Sequence of chain 57.F:
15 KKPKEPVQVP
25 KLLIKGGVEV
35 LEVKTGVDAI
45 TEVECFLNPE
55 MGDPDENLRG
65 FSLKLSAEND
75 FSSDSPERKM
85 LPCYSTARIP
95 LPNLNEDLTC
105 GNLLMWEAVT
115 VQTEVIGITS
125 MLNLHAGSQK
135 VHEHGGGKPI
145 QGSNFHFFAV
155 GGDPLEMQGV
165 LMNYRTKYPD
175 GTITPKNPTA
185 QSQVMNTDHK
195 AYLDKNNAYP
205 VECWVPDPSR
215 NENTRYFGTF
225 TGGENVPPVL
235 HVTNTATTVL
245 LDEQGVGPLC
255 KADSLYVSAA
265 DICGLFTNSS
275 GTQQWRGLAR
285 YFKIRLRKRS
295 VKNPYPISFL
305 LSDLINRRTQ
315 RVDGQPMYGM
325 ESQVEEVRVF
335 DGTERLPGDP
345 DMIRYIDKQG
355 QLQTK

Sequence of chain 59.F:
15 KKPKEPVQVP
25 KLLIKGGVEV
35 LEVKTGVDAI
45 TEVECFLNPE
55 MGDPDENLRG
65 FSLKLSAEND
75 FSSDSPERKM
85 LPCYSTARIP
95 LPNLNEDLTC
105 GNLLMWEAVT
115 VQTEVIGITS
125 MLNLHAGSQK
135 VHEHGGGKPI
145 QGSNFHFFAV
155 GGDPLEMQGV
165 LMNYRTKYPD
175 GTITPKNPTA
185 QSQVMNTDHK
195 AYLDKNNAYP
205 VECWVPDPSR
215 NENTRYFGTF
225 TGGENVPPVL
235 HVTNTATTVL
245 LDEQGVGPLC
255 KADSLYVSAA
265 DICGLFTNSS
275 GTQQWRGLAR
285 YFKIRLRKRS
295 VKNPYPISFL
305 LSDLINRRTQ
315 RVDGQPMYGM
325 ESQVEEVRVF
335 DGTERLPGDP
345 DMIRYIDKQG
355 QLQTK

This protein binds this small molecule.
Small molecule (SMILES): CC(=O)N[C@H]1[C@H]([C@H](O)[C@H](O)CO)O[C@@](O[C@H](CO)[C@@H](O)[C@@H]2O[C@@H](C(=O)O)C[C@H](O)[C@H]2NC(C)=O)(C(=O)O)C[C@@H]1O

Sequence of chain 58.F:
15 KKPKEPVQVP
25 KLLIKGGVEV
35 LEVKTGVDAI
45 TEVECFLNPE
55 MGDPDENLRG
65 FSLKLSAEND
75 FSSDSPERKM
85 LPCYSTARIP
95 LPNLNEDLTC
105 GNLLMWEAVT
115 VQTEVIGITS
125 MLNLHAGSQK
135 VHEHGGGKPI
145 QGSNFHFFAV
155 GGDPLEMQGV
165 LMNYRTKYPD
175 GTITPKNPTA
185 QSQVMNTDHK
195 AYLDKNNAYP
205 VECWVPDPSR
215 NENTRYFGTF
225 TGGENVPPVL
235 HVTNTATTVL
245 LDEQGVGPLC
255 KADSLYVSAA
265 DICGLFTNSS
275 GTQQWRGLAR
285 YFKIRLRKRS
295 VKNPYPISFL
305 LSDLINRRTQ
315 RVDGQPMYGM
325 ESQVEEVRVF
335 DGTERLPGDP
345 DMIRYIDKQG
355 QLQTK

Binding-site contacts:
Ligand atom O1A contacts residue SER274 of chain 58.F at 3.8 Å.
Ligand atom C11 contacts residue PHE75 of chain 57.F at 3.5 Å (hydrophobic).
Ligand atom C11 contacts residue THR276 of chain 58.F at 3.2 Å.
Ligand atom O1A contacts residue THR276 of chain 58.F at 3.3 Å (h-bond).
Ligand atom C11 contacts residue HIS138 of chain 59.F at 3.1 Å.
Ligand atom C9 contacts residue LYS68 of chain 58.F at 3.6 Å.
Ligand atom N5 contacts residue ASN272 of chain 58.F at 3.2 Å (h-bond).
Ligand atom C11 contacts residue GLN278 of chain 58.F at 3.5 Å.
Ligand atom O1B contacts residue THR276 of chain 58.F at 2.4 Å (h-bond).
Ligand atom C8 contacts residue GLN278 of chain 58.F at 3.7 Å.
Ligand atom O8 contacts residue ASN272 of chain 58.F at 3.3 Å (h-bond).
Ligand atom O1B contacts residue LYS68 of chain 58.F at 3.0 Å (salt-bridge).
Ligand atom N5 contacts residue GLN278 of chain 58.F at 3.9 Å.
Ligand atom C9 contacts residue LEU67 of chain 58.F at 3.4 Å (hydrophobic).
Ligand atom C11 contacts residue PHE65 of chain 58.F at 4.0 Å (hydrophobic).
Ligand atom O1A contacts residue ASN272 of chain 58.F at 4.1 Å.
Ligand atom O10 contacts residue LEU62 of chain 58.F at 3.2 Å.
Ligand atom O7 contacts residue LEU62 of chain 58.F at 3.9 Å.
Ligand atom O1B contacts residue ASN272 of chain 58.F at 3.4 Å (h-bond).
Ligand atom C7 contacts residue GLN278 of chain 58.F at 3.9 Å.
Ligand atom C9 contacts residue GLN278 of chain 58.F at 3.3 Å.
Ligand atom O9 contacts residue GLN278 of chain 58.F at 4.1 Å.
Ligand atom C10 contacts residue LEU62 of chain 58.F at 3.6 Å (hydrophobic).
Ligand atom C11 contacts residue ASN272 of chain 58.F at 3.6 Å.
Ligand atom C6 contacts residue LYS68 of chain 58.F at 4.0 Å.
Ligand atom C1 contacts residue THR276 of chain 58.F at 3.1 Å.
Ligand atom O8 contacts residue GLN278 of chain 58.F at 3.5 Å (h-bond).
Ligand atom C10 contacts residue GLN278 of chain 58.F at 4.1 Å.
Ligand atom O9 contacts residue LYS68 of chain 58.F at 2.5 Å (salt-bridge).
Ligand atom C8 contacts residue LYS68 of chain 58.F at 3.5 Å.
Ligand atom O10 contacts residue PHE75 of chain 57.F at 3.9 Å.
Ligand atom C6 contacts residue ASN272 of chain 58.F at 3.6 Å.
Ligand atom C1 contacts residue ASN272 of chain 58.F at 3.9 Å.
Ligand atom C10 contacts residue ASN272 of chain 58.F at 3.9 Å.
Ligand atom O4 contacts residue ASP74 of chain 57.F at 4.0 Å.
Ligand atom O8 contacts residue THR276 of chain 58.F at 3.9 Å.
Ligand atom O9 contacts residue LEU67 of chain 58.F at 2.3 Å.
Ligand atom C11 contacts residue PHE270 of chain 58.F at 3.9 Å (hydrophobic).
Ligand atom C11 contacts residue LEU62 of chain 58.F at 3.9 Å (hydrophobic).
Ligand atom O8 contacts residue LYS68 of chain 58.F at 3.1 Å.